Sequence of chain 1.A:
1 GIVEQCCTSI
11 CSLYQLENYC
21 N

Sequence of chain 1.B:
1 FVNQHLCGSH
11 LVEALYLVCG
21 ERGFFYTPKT

Sequence of chain 1.F:
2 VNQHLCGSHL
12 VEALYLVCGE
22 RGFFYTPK

A protein and the small-molecule ligand that binds it are described below.
Small molecule (SMILES): Cc1cccc(O)c1

Sequence of chain 1.L:
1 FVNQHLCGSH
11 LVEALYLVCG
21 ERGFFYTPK

Binding-site contacts:
Ligand atom C2 contacts residue CYS11 of chain 1.A at 3.6 Å (hydrophobic).
Ligand atom C1 contacts residue CYS6 of chain 1.A at 3.3 Å (hydrophobic).
Ligand atom C5 contacts residue HIS5 of chain 1.L at 4.2 Å.
Ligand atom C3 contacts residue LEU11 of chain 1.B at 4.3 Å (hydrophobic).
Ligand atom C6 contacts residue CYS7 of chain 1.B at 3.9 Å (hydrophobic).
Ligand atom C2 contacts residue LEU16 of chain 1.A at 4.3 Å (hydrophobic).
Ligand atom O1 contacts residue SER9 of chain 1.A at 3.6 Å.
Ligand atom C5 contacts residue CYS7 of chain 1.B at 4.0 Å (hydrophobic).
Ligand atom C3 contacts residue HIS5 of chain 1.L at 3.4 Å.
Ligand atom C4 contacts residue LEU11 of chain 1.B at 3.9 Å (hydrophobic).
Ligand atom C4 contacts residue HIS10 of chain 1.B at 4.0 Å.
Ligand atom O1 contacts residue CYS6 of chain 1.A at 2.5 Å (h-bond).
Ligand atom C5 contacts residue LEU6 of chain 1.L at 4.5 Å (hydrophobic).
Ligand atom C7 contacts residue ALA14 of chain 1.B at 3.4 Å (hydrophobic).
Ligand atom O1 contacts residue ILE10 of chain 1.A at 3.5 Å.
Ligand atom C3 contacts residue LEU16 of chain 1.A at 4.4 Å (hydrophobic).
Ligand atom C6 contacts residue LEU11 of chain 1.B at 3.7 Å (hydrophobic).
Ligand atom C1 contacts residue CYS11 of chain 1.A at 4.0 Å (hydrophobic).
Ligand atom C6 contacts residue CYS6 of chain 1.A at 3.2 Å (hydrophobic).
Ligand atom C1 contacts residue LEU11 of chain 1.B at 3.9 Å (hydrophobic).
Ligand atom C7 contacts residue HIS5 of chain 1.L at 3.4 Å.
Ligand atom C7 contacts residue LEU17 of chain 1.F at 3.5 Å (hydrophobic).
Ligand atom C7 contacts residue LEU16 of chain 1.A at 4.0 Å (hydrophobic).
Ligand atom C3 contacts residue ALA14 of chain 1.B at 4.3 Å (hydrophobic).
Ligand atom C5 contacts residue LEU11 of chain 1.B at 3.8 Å (hydrophobic).
Ligand atom C5 contacts residue HIS10 of chain 1.B at 4.1 Å.
Ligand atom O1 contacts residue CYS11 of chain 1.A at 2.9 Å (h-bond).
Ligand atom C2 contacts residue HIS5 of chain 1.L at 4.1 Å.
Ligand atom C4 contacts residue HIS5 of chain 1.L at 3.6 Å.
Ligand atom C2 contacts residue LEU11 of chain 1.B at 4.2 Å (hydrophobic).